Binding-site contacts:
Ligand atom C7 contacts residue ASN282 of chain 1.A at 4.1 Å.
Ligand atom C8 contacts residue ASN282 of chain 1.A at 3.9 Å.
Ligand atom C5 contacts residue ASN282 of chain 1.A at 3.6 Å.
Ligand atom O6 contacts residue ASN282 of chain 1.A at 4.4 Å.
Ligand atom C1 contacts residue ASN282 of chain 1.A at 1.5 Å.
Ligand atom N2 contacts residue ASN282 of chain 1.A at 3.0 Å (h-bond).
Ligand atom O5 contacts residue ASN282 of chain 1.A at 2.3 Å (h-bond).
Ligand atom C2 contacts residue ASN282 of chain 1.A at 2.4 Å.
Ligand atom N2 contacts residue GLU281 of chain 1.A at 4.3 Å.
Ligand atom C4 contacts residue ASN282 of chain 1.A at 4.2 Å.
Ligand atom C3 contacts residue ASN282 of chain 1.A at 3.8 Å.

Sequence of chain 1.A:
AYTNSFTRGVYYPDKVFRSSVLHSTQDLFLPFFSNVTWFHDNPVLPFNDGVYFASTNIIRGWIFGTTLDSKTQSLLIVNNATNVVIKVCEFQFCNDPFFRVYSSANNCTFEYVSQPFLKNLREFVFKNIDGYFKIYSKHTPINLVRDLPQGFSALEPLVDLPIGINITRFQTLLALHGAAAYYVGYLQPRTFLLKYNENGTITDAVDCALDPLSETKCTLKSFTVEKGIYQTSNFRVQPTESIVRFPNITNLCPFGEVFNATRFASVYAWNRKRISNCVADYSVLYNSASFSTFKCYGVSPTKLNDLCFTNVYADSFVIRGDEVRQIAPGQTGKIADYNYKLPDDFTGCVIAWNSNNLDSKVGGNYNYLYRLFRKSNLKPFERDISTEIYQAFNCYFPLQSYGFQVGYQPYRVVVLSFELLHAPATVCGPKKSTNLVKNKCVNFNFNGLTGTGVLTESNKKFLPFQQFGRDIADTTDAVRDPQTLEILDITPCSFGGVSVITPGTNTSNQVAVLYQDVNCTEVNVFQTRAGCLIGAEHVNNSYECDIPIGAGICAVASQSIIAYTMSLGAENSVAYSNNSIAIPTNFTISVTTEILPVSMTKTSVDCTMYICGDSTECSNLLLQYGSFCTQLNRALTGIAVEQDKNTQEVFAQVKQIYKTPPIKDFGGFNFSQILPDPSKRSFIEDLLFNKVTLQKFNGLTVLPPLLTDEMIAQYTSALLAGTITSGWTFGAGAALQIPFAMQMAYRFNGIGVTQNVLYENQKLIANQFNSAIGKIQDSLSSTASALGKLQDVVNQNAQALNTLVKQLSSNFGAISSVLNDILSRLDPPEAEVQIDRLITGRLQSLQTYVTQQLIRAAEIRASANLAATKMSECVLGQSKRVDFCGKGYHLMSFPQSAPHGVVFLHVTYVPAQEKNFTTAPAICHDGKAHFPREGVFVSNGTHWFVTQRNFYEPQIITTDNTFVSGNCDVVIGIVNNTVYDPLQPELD

This small molecule binds to this protein.
Small molecule (SMILES): CC(=O)N[C@@H]1[C@@H](O)[C@H](O)[C@@H](CO)O[C@H]1O